The small molecule below binds the protein below.
Small molecule (SMILES): CC(=O)N[C@@H]1[C@@H](O)[C@H](O)[C@@H](CO)O[C@H]1O

Sequence of chain 1.A:
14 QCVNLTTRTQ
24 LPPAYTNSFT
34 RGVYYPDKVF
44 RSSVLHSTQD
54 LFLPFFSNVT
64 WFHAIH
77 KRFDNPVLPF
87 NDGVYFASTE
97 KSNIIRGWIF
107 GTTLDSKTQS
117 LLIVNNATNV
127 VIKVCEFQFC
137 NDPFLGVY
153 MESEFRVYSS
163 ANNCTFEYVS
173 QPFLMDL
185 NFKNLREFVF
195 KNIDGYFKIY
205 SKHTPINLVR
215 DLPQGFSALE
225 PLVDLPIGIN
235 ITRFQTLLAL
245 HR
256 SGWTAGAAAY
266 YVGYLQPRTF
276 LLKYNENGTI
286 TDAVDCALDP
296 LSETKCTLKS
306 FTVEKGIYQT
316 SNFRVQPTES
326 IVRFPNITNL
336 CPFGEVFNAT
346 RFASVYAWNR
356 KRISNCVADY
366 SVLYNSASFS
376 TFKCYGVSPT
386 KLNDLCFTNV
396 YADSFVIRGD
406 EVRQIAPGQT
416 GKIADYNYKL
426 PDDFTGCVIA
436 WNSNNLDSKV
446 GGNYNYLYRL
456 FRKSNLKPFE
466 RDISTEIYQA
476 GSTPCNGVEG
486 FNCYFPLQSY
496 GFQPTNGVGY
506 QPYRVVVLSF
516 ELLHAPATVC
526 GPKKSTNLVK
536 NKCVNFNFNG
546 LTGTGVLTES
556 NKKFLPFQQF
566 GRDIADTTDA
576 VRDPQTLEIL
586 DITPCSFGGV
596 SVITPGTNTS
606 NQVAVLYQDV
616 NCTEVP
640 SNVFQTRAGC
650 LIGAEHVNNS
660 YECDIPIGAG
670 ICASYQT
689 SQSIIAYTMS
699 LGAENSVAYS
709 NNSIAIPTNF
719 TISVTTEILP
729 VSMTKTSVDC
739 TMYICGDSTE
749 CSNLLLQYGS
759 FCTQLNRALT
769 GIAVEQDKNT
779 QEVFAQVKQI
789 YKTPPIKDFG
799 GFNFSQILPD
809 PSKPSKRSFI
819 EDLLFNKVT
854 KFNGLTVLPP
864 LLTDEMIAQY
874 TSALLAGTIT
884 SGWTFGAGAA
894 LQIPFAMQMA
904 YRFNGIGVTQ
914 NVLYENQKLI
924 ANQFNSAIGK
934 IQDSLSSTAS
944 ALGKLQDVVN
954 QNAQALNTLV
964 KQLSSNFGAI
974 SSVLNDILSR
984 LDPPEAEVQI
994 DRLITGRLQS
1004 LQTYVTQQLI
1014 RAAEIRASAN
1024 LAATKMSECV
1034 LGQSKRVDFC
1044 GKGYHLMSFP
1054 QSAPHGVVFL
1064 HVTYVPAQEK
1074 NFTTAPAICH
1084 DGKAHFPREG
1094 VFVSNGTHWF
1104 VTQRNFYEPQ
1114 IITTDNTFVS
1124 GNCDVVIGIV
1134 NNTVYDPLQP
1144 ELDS

Binding-site contacts:
Ligand atom C7 contacts residue ASN709 of chain 1.A at 3.3 Å.
Ligand atom C8 contacts residue ILE1130 of chain 1.A at 3.9 Å (hydrophobic).
Ligand atom C2 contacts residue ASP796 of chain 1.C at 4.4 Å.
Ligand atom C1 contacts residue ASP796 of chain 1.C at 4.2 Å.
Ligand atom N2 contacts residue ASN709 of chain 1.A at 2.9 Å (h-bond).
Ligand atom C2 contacts residue ASN709 of chain 1.A at 2.4 Å.
Ligand atom O5 contacts residue ASP796 of chain 1.C at 4.0 Å.
Ligand atom C3 contacts residue ASN709 of chain 1.A at 3.8 Å.
Ligand atom C8 contacts residue ASN709 of chain 1.A at 4.4 Å.
Ligand atom O5 contacts residue ASN709 of chain 1.A at 2.4 Å (h-bond).
Ligand atom C8 contacts residue GLY1131 of chain 1.A at 3.7 Å.
Ligand atom C4 contacts residue ASN709 of chain 1.A at 4.2 Å.
Ligand atom C5 contacts residue ASN709 of chain 1.A at 3.7 Å.
Ligand atom O7 contacts residue ASP796 of chain 1.C at 4.3 Å.
Ligand atom C1 contacts residue ASN709 of chain 1.A at 1.4 Å.
Ligand atom O7 contacts residue ASN709 of chain 1.A at 3.4 Å (h-bond).

Sequence of chain 1.C:
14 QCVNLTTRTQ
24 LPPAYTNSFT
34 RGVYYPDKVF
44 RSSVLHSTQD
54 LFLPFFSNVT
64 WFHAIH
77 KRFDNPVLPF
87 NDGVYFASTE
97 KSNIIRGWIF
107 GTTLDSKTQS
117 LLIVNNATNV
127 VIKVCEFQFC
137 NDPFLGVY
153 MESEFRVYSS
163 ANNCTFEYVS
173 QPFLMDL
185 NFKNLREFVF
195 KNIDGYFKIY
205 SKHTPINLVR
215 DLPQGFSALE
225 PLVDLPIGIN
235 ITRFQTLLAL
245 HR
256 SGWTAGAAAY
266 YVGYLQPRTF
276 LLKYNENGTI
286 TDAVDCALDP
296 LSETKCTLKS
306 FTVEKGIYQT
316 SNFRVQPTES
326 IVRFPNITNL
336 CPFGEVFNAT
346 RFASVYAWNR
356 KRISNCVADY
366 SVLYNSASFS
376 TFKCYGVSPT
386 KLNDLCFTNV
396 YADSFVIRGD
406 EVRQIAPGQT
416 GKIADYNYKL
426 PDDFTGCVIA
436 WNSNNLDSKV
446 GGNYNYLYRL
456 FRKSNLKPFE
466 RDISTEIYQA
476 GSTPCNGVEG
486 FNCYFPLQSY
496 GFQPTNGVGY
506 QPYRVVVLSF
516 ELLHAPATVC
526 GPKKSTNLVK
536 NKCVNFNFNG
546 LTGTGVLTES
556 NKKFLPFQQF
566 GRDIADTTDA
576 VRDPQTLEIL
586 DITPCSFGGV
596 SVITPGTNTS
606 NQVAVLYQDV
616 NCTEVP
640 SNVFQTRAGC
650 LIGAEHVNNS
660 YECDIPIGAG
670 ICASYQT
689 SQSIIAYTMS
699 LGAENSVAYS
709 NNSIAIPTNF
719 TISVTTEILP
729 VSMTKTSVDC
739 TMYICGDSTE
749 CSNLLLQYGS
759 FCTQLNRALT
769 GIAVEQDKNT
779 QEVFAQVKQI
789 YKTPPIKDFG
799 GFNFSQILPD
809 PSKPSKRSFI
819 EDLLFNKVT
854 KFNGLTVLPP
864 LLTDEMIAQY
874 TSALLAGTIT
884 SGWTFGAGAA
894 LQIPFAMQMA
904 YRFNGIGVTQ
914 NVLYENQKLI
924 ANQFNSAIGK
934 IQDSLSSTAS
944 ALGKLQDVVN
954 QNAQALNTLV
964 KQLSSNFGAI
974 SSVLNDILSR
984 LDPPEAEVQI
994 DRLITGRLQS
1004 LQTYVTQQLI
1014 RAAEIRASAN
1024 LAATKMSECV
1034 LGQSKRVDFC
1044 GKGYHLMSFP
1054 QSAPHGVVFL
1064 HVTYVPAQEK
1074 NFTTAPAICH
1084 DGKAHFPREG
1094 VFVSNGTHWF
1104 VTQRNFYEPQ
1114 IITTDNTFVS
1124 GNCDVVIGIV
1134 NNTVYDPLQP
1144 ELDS